Sequence of chain 1.B:
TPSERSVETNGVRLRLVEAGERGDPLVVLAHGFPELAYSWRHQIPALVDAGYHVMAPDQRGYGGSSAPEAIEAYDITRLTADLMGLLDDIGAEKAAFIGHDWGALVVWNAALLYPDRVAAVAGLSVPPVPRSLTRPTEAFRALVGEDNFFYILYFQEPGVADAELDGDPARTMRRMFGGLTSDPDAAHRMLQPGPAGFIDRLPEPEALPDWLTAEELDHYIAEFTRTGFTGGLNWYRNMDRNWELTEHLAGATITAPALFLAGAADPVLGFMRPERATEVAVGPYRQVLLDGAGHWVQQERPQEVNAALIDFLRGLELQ

This small molecule binds to this protein.
Small molecule (SMILES): O=C(Nc1ccccc1)Nc1ccccc1

Binding-site contacts:
Ligand atom N7 contacts residue ASP107 of chain 1.B at 2.9 Å (salt-bridge).
Ligand atom C1 contacts residue TYR157 of chain 1.B at 3.8 Å (hydrophobic).
Ligand atom C2 contacts residue LEU186 of chain 1.B at 3.8 Å (hydrophobic).
Ligand atom C3 contacts residue MET182 of chain 1.B at 4.0 Å (hydrophobic).
Ligand atom C5 contacts residue HIS301 of chain 1.B at 4.0 Å.
Ligand atom O11 contacts residue TYR242 of chain 1.B at 2.4 Å (h-bond).
Ligand atom C2 contacts residue PHE204 of chain 1.B at 4.0 Å (hydrophobic).
Ligand atom C12 contacts residue TRP108 of chain 1.B at 3.5 Å (hydrophobic).
Ligand atom C4 contacts residue PHE39 of chain 1.B at 3.4 Å (hydrophobic).
Ligand atom C10 contacts residue TYR242 of chain 1.B at 4.1 Å (hydrophobic).
Ligand atom N9 contacts residue TYR157 of chain 1.B at 4.1 Å.
Ligand atom C6 contacts residue TYR157 of chain 1.B at 3.4 Å (hydrophobic).
Ligand atom C14 contacts residue MET245 of chain 1.B at 3.5 Å (hydrophobic).
Ligand atom C1 contacts residue PHE204 of chain 1.B at 3.8 Å (hydrophobic).
Ligand atom C3 contacts residue PHE39 of chain 1.B at 3.8 Å (hydrophobic).
Ligand atom C5 contacts residue ASP107 of chain 1.B at 4.0 Å.
Ligand atom N9 contacts residue TYR242 of chain 1.B at 3.8 Å.
Ligand atom C10 contacts residue TRP108 of chain 1.B at 4.1 Å (hydrophobic).
Ligand atom C16 contacts residue TYR242 of chain 1.B at 3.8 Å (hydrophobic).
Ligand atom O11 contacts residue TYR157 of chain 1.B at 2.6 Å (h-bond).
Ligand atom C3 contacts residue TRP302 of chain 1.B at 3.7 Å (hydrophobic).
Ligand atom C13 contacts residue LEU111 of chain 1.B at 3.3 Å (hydrophobic).
Ligand atom C8 contacts residue TYR157 of chain 1.B at 3.3 Å (hydrophobic).
Ligand atom N9 contacts residue ASP107 of chain 1.B at 3.0 Å (salt-bridge).
Ligand atom N7 contacts residue TYR242 of chain 1.B at 3.6 Å.
Ligand atom C8 contacts residue ASP107 of chain 1.B at 3.4 Å.
Ligand atom C16 contacts residue TYR157 of chain 1.B at 3.6 Å (hydrophobic).
Ligand atom N7 contacts residue TYR157 of chain 1.B at 4.0 Å.
Ligand atom C5 contacts residue TYR242 of chain 1.B at 3.8 Å (hydrophobic).
Ligand atom C4 contacts residue HIS301 of chain 1.B at 3.5 Å.
Ligand atom C15 contacts residue MET245 of chain 1.B at 3.8 Å (hydrophobic).
Ligand atom C15 contacts residue ILE158 of chain 1.B at 3.7 Å (hydrophobic).
Ligand atom C14 contacts residue LEU111 of chain 1.B at 3.7 Å (hydrophobic).
Ligand atom C14 contacts residue TRP108 of chain 1.B at 3.8 Å (hydrophobic).
Ligand atom C13 contacts residue TRP108 of chain 1.B at 3.4 Å (hydrophobic).
Ligand atom C8 contacts residue TYR242 of chain 1.B at 3.0 Å (hydrophobic).
Ligand atom C15 contacts residue TYR242 of chain 1.B at 4.0 Å (hydrophobic).
Ligand atom C16 contacts residue ILE158 of chain 1.B at 4.0 Å (hydrophobic).
Ligand atom N7 contacts residue HIS301 of chain 1.B at 3.8 Å.
Ligand atom C2 contacts residue MET182 of chain 1.B at 3.6 Å (hydrophobic).